Sequence of chain 1.B:
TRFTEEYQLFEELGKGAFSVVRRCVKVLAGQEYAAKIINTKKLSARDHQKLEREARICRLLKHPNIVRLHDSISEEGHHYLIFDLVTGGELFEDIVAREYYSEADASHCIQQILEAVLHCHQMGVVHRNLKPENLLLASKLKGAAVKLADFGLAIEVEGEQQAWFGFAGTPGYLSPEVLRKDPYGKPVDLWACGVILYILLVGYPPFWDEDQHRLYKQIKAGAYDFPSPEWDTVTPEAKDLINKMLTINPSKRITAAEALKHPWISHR

The protein below binds the small molecule below.
Small molecule (SMILES): CCCCCCCNC(=O)OC[C@@H]1O[C@H](OC)[C@H](O)[C@@H](O)[C@H]1O

Binding-site contacts:
Ligand atom O6 contacts residue VAL86 of chain 1.B at 4.3 Å.
Ligand atom C6 contacts residue LEU136 of chain 1.B at 4.2 Å (hydrophobic).
Ligand atom C6 contacts residue VAL67 of chain 1.B at 3.6 Å (hydrophobic).
Ligand atom C contacts residue LYS36 of chain 1.B at 4.1 Å.
Ligand atom C12 contacts residue LEU13 of chain 1.B at 3.5 Å (hydrophobic).
Ligand atom C9 contacts residue LEU13 of chain 1.B at 4.2 Å (hydrophobic).
Ligand atom O contacts residue VAL86 of chain 1.B at 2.8 Å (h-bond).
Ligand atom N contacts residue VAL86 of chain 1.B at 3.6 Å.
Ligand atom C6 contacts residue ASP84 of chain 1.B at 3.6 Å.
Ligand atom N contacts residue LEU85 of chain 1.B at 4.2 Å.
Ligand atom O4 contacts residue LEU13 of chain 1.B at 3.8 Å.
Ligand atom C7 contacts residue VAL86 of chain 1.B at 3.4 Å (hydrophobic).
Ligand atom O contacts residue LEU85 of chain 1.B at 3.5 Å.
Ligand atom C5 contacts residue ALA34 of chain 1.B at 3.7 Å (hydrophobic).
Ligand atom C contacts residue ASP150 of chain 1.B at 4.2 Å.
Ligand atom O contacts residue ALA34 of chain 1.B at 3.5 Å.
Ligand atom C8 contacts residue VAL86 of chain 1.B at 3.5 Å (hydrophobic).
Ligand atom O1 contacts residue LEU136 of chain 1.B at 4.0 Å.
Ligand atom O contacts residue ASP84 of chain 1.B at 4.0 Å.
Ligand atom C2 contacts residue PHE83 of chain 1.B at 3.4 Å (hydrophobic).
Ligand atom C3 contacts residue PHE83 of chain 1.B at 3.8 Å (hydrophobic).
Ligand atom O6 contacts residue GLY89 of chain 1.B at 4.0 Å.
Ligand atom C6 contacts residue ALA34 of chain 1.B at 4.2 Å (hydrophobic).
Ligand atom O1 contacts residue VAL86 of chain 1.B at 3.9 Å.
Ligand atom C7 contacts residue ASP84 of chain 1.B at 4.0 Å.
Ligand atom C6 contacts residue PHE83 of chain 1.B at 3.9 Å (hydrophobic).
Ligand atom O1 contacts residue ALA34 of chain 1.B at 4.2 Å.
Ligand atom N contacts residue ASP84 of chain 1.B at 3.1 Å (salt-bridge).
Ligand atom O4 contacts residue GLU90 of chain 1.B at 4.0 Å.
Ligand atom C14 contacts residue LEU136 of chain 1.B at 4.1 Å (hydrophobic).
Ligand atom C7 contacts residue ALA34 of chain 1.B at 3.5 Å (hydrophobic).
Ligand atom C contacts residue VAL21 of chain 1.B at 3.8 Å (hydrophobic).
Ligand atom C6 contacts residue VAL86 of chain 1.B at 4.2 Å (hydrophobic).
Ligand atom C1 contacts residue ASP150 of chain 1.B at 3.7 Å.
Ligand atom N contacts residue ALA34 of chain 1.B at 3.5 Å.
Ligand atom C4 contacts residue PHE83 of chain 1.B at 3.7 Å (hydrophobic).
Ligand atom C8 contacts residue LEU13 of chain 1.B at 4.3 Å (hydrophobic).
Ligand atom O5 contacts residue LEU13 of chain 1.B at 4.0 Å.
Ligand atom C5 contacts residue PHE83 of chain 1.B at 3.8 Å (hydrophobic).
Ligand atom C11 contacts residue LEU136 of chain 1.B at 4.2 Å (hydrophobic).